This protein binds this small molecule.
Small molecule (SMILES): [H]/N=C(/C)NCc1cccc(CN)c1

Sequence of chain 1.B:
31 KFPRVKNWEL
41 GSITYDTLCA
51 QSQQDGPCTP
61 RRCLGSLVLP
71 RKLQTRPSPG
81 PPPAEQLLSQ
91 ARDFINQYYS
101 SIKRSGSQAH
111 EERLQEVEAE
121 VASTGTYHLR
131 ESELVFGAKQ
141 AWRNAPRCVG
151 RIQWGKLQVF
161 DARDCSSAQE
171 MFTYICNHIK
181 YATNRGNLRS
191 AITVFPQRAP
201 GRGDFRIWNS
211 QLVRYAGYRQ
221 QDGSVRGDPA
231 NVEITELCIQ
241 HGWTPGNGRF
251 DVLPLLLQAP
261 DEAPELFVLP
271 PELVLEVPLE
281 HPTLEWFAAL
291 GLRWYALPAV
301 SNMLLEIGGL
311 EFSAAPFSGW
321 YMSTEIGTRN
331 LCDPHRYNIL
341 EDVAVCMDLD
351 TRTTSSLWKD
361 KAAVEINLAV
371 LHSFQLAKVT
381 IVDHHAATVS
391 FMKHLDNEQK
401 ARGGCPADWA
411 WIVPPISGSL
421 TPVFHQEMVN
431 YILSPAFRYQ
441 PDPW

Binding-site contacts:
Ligand atom N11 contacts residue GLU325 of chain 1.B at 2.6 Å (salt-bridge).
Ligand atom C3 contacts residue HEM1 of chain 1.K at 3.3 Å.
Ligand atom C10 contacts residue TRP320 of chain 1.B at 3.9 Å (hydrophobic).
Ligand atom C4 contacts residue GLN211 of chain 1.B at 4.5 Å.
Ligand atom C5 contacts residue HEM1 of chain 1.K at 4.4 Å.
Ligand atom C4 contacts residue HEM1 of chain 1.K at 3.6 Å.
Ligand atom N11 contacts residue HEM1 of chain 1.K at 3.5 Å.
Ligand atom N11 contacts residue TRP320 of chain 1.B at 3.0 Å (h-bond).
Ligand atom C7 contacts residue VAL300 of chain 1.B at 4.0 Å (hydrophobic).
Ligand atom C9 contacts residue PRO298 of chain 1.B at 4.0 Å (hydrophobic).
Ligand atom N11 contacts residue MET322 of chain 1.B at 4.2 Å.
Ligand atom C6 contacts residue GLU325 of chain 1.B at 3.7 Å.
Ligand atom C4 contacts residue VAL300 of chain 1.B at 4.2 Å (hydrophobic).
Ligand atom C1 contacts residue GLU325 of chain 1.B at 3.9 Å.
Ligand atom C10 contacts residue GLY319 of chain 1.B at 4.0 Å.
Ligand atom C7 contacts residue GLU325 of chain 1.B at 3.9 Å.
Ligand atom N11 contacts residue TYR321 of chain 1.B at 3.7 Å.
Ligand atom C9 contacts residue TRP320 of chain 1.B at 3.9 Å (hydrophobic).
Ligand atom C5 contacts residue VAL300 of chain 1.B at 4.0 Å (hydrophobic).
Ligand atom C6 contacts residue VAL300 of chain 1.B at 3.7 Å (hydrophobic).
Ligand atom C10 contacts residue HEM1 of chain 1.K at 3.6 Å.
Ligand atom C5 contacts residue GLN211 of chain 1.B at 3.7 Å.
Ligand atom C9 contacts residue GLU325 of chain 1.B at 3.6 Å.
Ligand atom C1 contacts residue VAL300 of chain 1.B at 3.5 Å (hydrophobic).
Ligand atom C5 contacts residue GLU325 of chain 1.B at 4.4 Å.
Ligand atom C2 contacts residue HEM1 of chain 1.K at 3.7 Å.
Ligand atom N11 contacts residue PRO298 of chain 1.B at 4.0 Å.
Ligand atom C3 contacts residue VAL300 of chain 1.B at 4.1 Å (hydrophobic).
Ligand atom C7 contacts residue HEM1 of chain 1.K at 3.8 Å.
Ligand atom C1 contacts residue HEM1 of chain 1.K at 4.1 Å.
Ligand atom C10 contacts residue PRO298 of chain 1.B at 3.8 Å (hydrophobic).
Ligand atom C9 contacts residue HEM1 of chain 1.K at 3.7 Å.
Ligand atom N8 contacts residue GLU325 of chain 1.B at 2.9 Å (salt-bridge).
Ligand atom N8 contacts residue HEM1 of chain 1.K at 3.7 Å.
Ligand atom C2 contacts residue VAL300 of chain 1.B at 3.7 Å (hydrophobic).